Sequence of chain 1.A:
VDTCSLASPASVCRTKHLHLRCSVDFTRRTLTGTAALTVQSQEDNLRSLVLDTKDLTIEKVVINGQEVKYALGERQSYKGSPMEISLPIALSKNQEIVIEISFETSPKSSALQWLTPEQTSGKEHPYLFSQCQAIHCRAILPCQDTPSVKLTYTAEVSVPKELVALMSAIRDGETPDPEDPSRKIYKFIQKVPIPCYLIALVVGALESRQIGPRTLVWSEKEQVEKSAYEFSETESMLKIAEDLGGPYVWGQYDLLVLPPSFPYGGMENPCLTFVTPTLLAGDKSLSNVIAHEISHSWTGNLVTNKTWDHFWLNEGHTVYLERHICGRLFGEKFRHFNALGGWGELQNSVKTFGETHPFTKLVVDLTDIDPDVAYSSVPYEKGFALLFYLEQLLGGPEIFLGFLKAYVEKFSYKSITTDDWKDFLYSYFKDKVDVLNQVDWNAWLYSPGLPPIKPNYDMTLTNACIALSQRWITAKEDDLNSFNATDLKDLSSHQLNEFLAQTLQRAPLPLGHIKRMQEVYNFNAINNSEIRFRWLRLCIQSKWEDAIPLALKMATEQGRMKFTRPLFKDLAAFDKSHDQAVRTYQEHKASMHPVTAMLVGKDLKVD

The protein below binds the small molecule below.
Small molecule (SMILES): Nc1nc(-c2ccc(Cc3ccccc3)cc2)cs1

Binding-site contacts:
Ligand atom CAE contacts residue ALA138 of chain 1.A at 3.8 Å (hydrophobic).
Ligand atom CAH contacts residue TRP312 of chain 1.A at 3.3 Å (hydrophobic).
Ligand atom NAM contacts residue VAL368 of chain 1.A at 3.7 Å.
Ligand atom CAG contacts residue PRO375 of chain 1.A at 3.8 Å (hydrophobic).
Ligand atom NAA contacts residue LYS365 of chain 1.A at 2.8 Å (salt-bridge).
Ligand atom SAN contacts residue VAL368 of chain 1.A at 3.2 Å.
Ligand atom CAS contacts residue PRO383 of chain 1.A at 3.9 Å (hydrophobic).
Ligand atom CAR contacts residue PHE363 of chain 1.A at 3.9 Å (hydrophobic).
Ligand atom CAH contacts residue PHE315 of chain 1.A at 3.6 Å (hydrophobic).
Ligand atom CAL contacts residue PRO375 of chain 1.A at 3.5 Å (hydrophobic).
Ligand atom CAO contacts residue PRO375 of chain 1.A at 3.9 Å (hydrophobic).
Ligand atom CAO contacts residue ALA138 of chain 1.A at 3.8 Å (hydrophobic).
Ligand atom CAE contacts residue PRO375 of chain 1.A at 3.4 Å (hydrophobic).
Ligand atom CAD contacts residue PHE315 of chain 1.A at 3.5 Å (hydrophobic).
Ligand atom CAC contacts residue ASP376 of chain 1.A at 3.5 Å.
Ligand atom CAK contacts residue VAL368 of chain 1.A at 3.8 Å (hydrophobic).
Ligand atom CAD contacts residue GLN137 of chain 1.A at 3.5 Å.
Ligand atom CAF contacts residue PHE315 of chain 1.A at 3.5 Å (hydrophobic).
Ligand atom NAA contacts residue PHE363 of chain 1.A at 2.7 Å (h-bond).
Ligand atom CAR contacts residue VAL368 of chain 1.A at 3.1 Å (hydrophobic).
Ligand atom CAR contacts residue PRO383 of chain 1.A at 3.8 Å (hydrophobic).
Ligand atom CAJ contacts residue TRP312 of chain 1.A at 3.2 Å (hydrophobic).
Ligand atom SAN contacts residue LYS365 of chain 1.A at 3.1 Å (salt-bridge).
Ligand atom NAA contacts residue VAL382 of chain 1.A at 3.4 Å.
Ligand atom CAI contacts residue ALA378 of chain 1.A at 3.7 Å (hydrophobic).
Ligand atom CAH contacts residue LEU370 of chain 1.A at 3.7 Å (hydrophobic).
Ligand atom NAM contacts residue PRO383 of chain 1.A at 3.8 Å.
Ligand atom CAB contacts residue TYR379 of chain 1.A at 3.6 Å (hydrophobic).
Ligand atom CAJ contacts residue PHE315 of chain 1.A at 3.5 Å (hydrophobic).
Ligand atom CAE contacts residue ASP376 of chain 1.A at 3.8 Å.
Ligand atom CAD contacts residue TYR379 of chain 1.A at 3.8 Å (hydrophobic).
Ligand atom CAC contacts residue TYR379 of chain 1.A at 3.9 Å (hydrophobic).
Ligand atom NAA contacts residue VAL368 of chain 1.A at 3.5 Å.
Ligand atom CAI contacts residue TYR379 of chain 1.A at 3.8 Å (hydrophobic).
Ligand atom CAR contacts residue LYS365 of chain 1.A at 3.3 Å.
Ligand atom CAB contacts residue TYR268 of chain 1.A at 3.7 Å (hydrophobic).
Ligand atom CAC contacts residue TYR268 of chain 1.A at 3.5 Å (hydrophobic).
Ligand atom CAQ contacts residue PHE315 of chain 1.A at 3.9 Å (hydrophobic).
Ligand atom CAG contacts residue TYR379 of chain 1.A at 3.5 Å (hydrophobic).
Ligand atom SAN contacts residue LEU366 of chain 1.A at 2.9 Å (h-bond).